Sequence of chain 1.A:
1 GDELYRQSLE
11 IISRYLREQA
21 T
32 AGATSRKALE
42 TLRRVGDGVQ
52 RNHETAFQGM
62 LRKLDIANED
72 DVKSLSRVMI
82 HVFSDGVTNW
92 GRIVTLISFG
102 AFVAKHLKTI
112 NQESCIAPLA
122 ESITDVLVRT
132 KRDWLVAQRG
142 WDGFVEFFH

The small molecule below binds the protein below.
Small molecule (SMILES): CS(=O)(=O)NC(=O)c1[nH]c2cc(Cl)ccc2c1CCCOc1cccc2ccccc12

Binding-site contacts:
Ligand atom CAG contacts residue MET80 of chain 1.A at 3.6 Å (hydrophobic).
Ligand atom OAB contacts residue THR96 of chain 1.A at 3.7 Å.
Ligand atom CAK contacts residue PHE100 of chain 1.A at 3.5 Å (hydrophobic).
Ligand atom CL contacts residue PHE58 of chain 1.A at 3.8 Å.
Ligand atom CAF contacts residue MET80 of chain 1.A at 3.6 Å (hydrophobic).
Ligand atom CAL contacts residue MET61 of chain 1.A at 3.6 Å (hydrophobic).
Ligand atom CAM contacts residue PHE100 of chain 1.A at 3.6 Å (hydrophobic).
Ligand atom CAJ contacts residue MET61 of chain 1.A at 3.7 Å (hydrophobic).
Ligand atom OAC contacts residue ARG93 of chain 1.A at 2.8 Å (salt-bridge).
Ligand atom CAY contacts residue 5WL1 of chain 1.C at 3.7 Å.
Ligand atom CAZ contacts residue 5WL1 of chain 1.C at 3.6 Å.
Ligand atom CL contacts residue ALA57 of chain 1.A at 3.3 Å.
Ligand atom CAA contacts residue GLY92 of chain 1.A at 3.6 Å.
Ligand atom CAM contacts residue LEU97 of chain 1.A at 3.6 Å (hydrophobic).
Ligand atom OAB contacts residue ARG93 of chain 1.A at 2.8 Å (salt-bridge).
Ligand atom CAG contacts residue PHE100 of chain 1.A at 3.8 Å (hydrophobic).
Ligand atom CBD contacts residue 5WL1 of chain 1.C at 3.6 Å.
Ligand atom CBB contacts residue 5WL1 of chain 1.C at 3.6 Å.
Ligand atom CL contacts residue MET61 of chain 1.A at 3.7 Å.
Ligand atom CAG contacts residue LEU97 of chain 1.A at 3.5 Å (hydrophobic).
Ligand atom NAT contacts residue 5WL1 of chain 1.C at 3.6 Å.
Ligand atom CAQ contacts residue 5WL1 of chain 1.C at 3.6 Å.
Ligand atom CAH contacts residue MET61 of chain 1.A at 3.3 Å (hydrophobic).
Ligand atom CAN contacts residue PHE58 of chain 1.A at 3.7 Å (hydrophobic).
Ligand atom CAV contacts residue THR96 of chain 1.A at 3.5 Å.
Ligand atom CAV contacts residue ARG93 of chain 1.A at 3.8 Å.
Ligand atom CAA contacts residue 5WK1 of chain 1.D at 3.6 Å.
Ligand atom CAZ contacts residue THR96 of chain 1.A at 3.4 Å.
Ligand atom CBA contacts residue PHE100 of chain 1.A at 3.5 Å (hydrophobic).
Ligand atom CAA contacts residue THR96 of chain 1.A at 3.6 Å.
Ligand atom CAL contacts residue VAL79 of chain 1.A at 3.5 Å (hydrophobic).
Ligand atom CBC contacts residue PHE100 of chain 1.A at 3.5 Å (hydrophobic).
Ligand atom CAH contacts residue VAL79 of chain 1.A at 3.6 Å (hydrophobic).
Ligand atom CAQ contacts residue VAL83 of chain 1.A at 3.8 Å (hydrophobic).
Ligand atom CAJ contacts residue PHE58 of chain 1.A at 3.5 Å (hydrophobic).
Ligand atom CAW contacts residue PHE58 of chain 1.A at 3.6 Å (hydrophobic).
Ligand atom CAR contacts residue LEU97 of chain 1.A at 3.5 Å (hydrophobic).
Ligand atom CAR contacts residue THR96 of chain 1.A at 3.6 Å.
Ligand atom CAY contacts residue THR96 of chain 1.A at 3.5 Å.
Ligand atom CAF contacts residue PHE100 of chain 1.A at 3.8 Å (hydrophobic).